Binding-site contacts:
Ligand atom OAU contacts residue TYR133 of chain 1.A at 3.0 Å (h-bond).
Ligand atom CAH contacts residue LYS242 of chain 1.A at 3.8 Å.
Ligand atom N contacts residue HIS189 of chain 1.A at 2.9 Å (h-bond).
Ligand atom CAO contacts residue PHE186 of chain 1.A at 3.4 Å (hydrophobic).
Ligand atom CA contacts residue GLU191 of chain 1.A at 2.9 Å.
Ligand atom CAQ contacts residue PHE186 of chain 1.A at 3.6 Å (hydrophobic).
Ligand atom CA contacts residue MN1 of chain 1.I at 3.1 Å.
Ligand atom CAS contacts residue TYR133 of chain 1.A at 3.2 Å (hydrophobic).
Ligand atom C contacts residue GLU191 of chain 1.A at 3.8 Å.
Ligand atom CAN contacts residue PHE186 of chain 1.A at 3.8 Å (hydrophobic).
Ligand atom CAA contacts residue ASN291 of chain 1.A at 3.4 Å.
Ligand atom NAC contacts residue TYR178 of chain 1.A at 3.1 Å (h-bond).
Ligand atom CAL contacts residue HIS189 of chain 1.A at 3.1 Å.
Ligand atom NAR contacts residue HIS189 of chain 1.A at 3.3 Å (h-bond).
Ligand atom CAQ contacts residue TRP209 of chain 1.A at 3.6 Å (hydrophobic).
Ligand atom CAL contacts residue MN1 of chain 1.I at 3.0 Å.
Ligand atom CAB contacts residue TYR178 of chain 1.A at 3.5 Å (hydrophobic).
Ligand atom CAD contacts residue TYR178 of chain 1.A at 3.3 Å (hydrophobic).
Ligand atom CAA contacts residue THR290 of chain 1.A at 3.4 Å.
Ligand atom N contacts residue MN1 of chain 1.I at 2.3 Å.
Ligand atom C contacts residue TYR178 of chain 1.A at 3.4 Å (hydrophobic).
Ligand atom NAR contacts residue MN1 of chain 1.I at 2.2 Å.
Ligand atom CAP contacts residue PHE186 of chain 1.A at 3.5 Å (hydrophobic).
Ligand atom NAR contacts residue HIS277 of chain 1.A at 3.5 Å (h-bond).
Ligand atom CAM contacts residue MN1 of chain 1.I at 3.0 Å.
Ligand atom CAQ contacts residue HIS277 of chain 1.A at 3.7 Å.
Ligand atom OAT contacts residue TYR133 of chain 1.A at 2.5 Å (h-bond).
Ligand atom OAU contacts residue PHE186 of chain 1.A at 3.6 Å.
Ligand atom CAH contacts residue ASP136 of chain 1.A at 3.6 Å.
Ligand atom CAQ contacts residue MN1 of chain 1.I at 3.2 Å.
Ligand atom OAU contacts residue LYS207 of chain 1.A at 2.7 Å (salt-bridge).
Ligand atom N contacts residue GLU191 of chain 1.A at 3.2 Å (salt-bridge).
Ligand atom CAA contacts residue SER289 of chain 1.A at 3.5 Å.
Ligand atom CAS contacts residue PHE186 of chain 1.A at 3.4 Å (hydrophobic).
Ligand atom CAG contacts residue TYR176 of chain 1.A at 3.3 Å (hydrophobic).
Ligand atom CAP contacts residue TRP209 of chain 1.A at 3.9 Å (hydrophobic).
Ligand atom O contacts residue LYS242 of chain 1.A at 2.7 Å (salt-bridge).
Ligand atom CAB contacts residue SER289 of chain 1.A at 3.5 Å.
Ligand atom OAT contacts residue TYR178 of chain 1.A at 3.2 Å.
Ligand atom CAM contacts residue HIS189 of chain 1.A at 3.6 Å.

This protein binds this small molecule.
Small molecule (SMILES): CCN(/C=C/N(C)C)C(=O)CNCc1cc(C(=O)O)ccn1

Sequence of chain 1.A:
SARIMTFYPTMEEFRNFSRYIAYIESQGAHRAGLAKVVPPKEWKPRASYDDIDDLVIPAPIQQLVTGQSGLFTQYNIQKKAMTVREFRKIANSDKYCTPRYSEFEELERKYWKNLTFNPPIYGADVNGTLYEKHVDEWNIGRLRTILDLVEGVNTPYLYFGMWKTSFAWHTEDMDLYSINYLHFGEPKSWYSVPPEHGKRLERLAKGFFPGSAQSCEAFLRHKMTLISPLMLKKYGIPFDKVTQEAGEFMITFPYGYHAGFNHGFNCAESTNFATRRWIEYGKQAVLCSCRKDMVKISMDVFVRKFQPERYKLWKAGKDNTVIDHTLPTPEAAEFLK